Sequence of chain 19.C:
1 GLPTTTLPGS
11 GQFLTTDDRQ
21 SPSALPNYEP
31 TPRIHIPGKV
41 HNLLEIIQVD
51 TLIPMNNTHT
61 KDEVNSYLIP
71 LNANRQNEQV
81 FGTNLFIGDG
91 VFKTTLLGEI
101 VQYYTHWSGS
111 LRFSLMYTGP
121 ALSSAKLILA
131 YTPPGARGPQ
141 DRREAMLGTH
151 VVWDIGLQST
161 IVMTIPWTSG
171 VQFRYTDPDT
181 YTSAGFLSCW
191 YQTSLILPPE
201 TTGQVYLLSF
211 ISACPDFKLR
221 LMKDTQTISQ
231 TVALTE

Sequence of chain 20.C:
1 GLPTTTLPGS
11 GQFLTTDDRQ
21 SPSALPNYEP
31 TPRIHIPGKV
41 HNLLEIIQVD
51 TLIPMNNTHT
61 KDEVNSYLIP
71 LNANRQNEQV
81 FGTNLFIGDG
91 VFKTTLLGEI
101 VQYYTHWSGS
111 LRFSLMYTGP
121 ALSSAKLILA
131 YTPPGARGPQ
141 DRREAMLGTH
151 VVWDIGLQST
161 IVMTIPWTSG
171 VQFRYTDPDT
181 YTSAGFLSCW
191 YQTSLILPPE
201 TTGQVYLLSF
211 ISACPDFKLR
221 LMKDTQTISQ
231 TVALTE

Binding-site contacts:
Ligand atom F3 contacts residue TYR152 of chain 19.A at 3.6 Å.
Ligand atom C5B contacts residue TYR152 of chain 19.A at 3.5 Å (hydrophobic).
Ligand atom C3C contacts residue TYR128 of chain 19.A at 3.3 Å (hydrophobic).
Ligand atom CM2 contacts residue TYR128 of chain 19.A at 3.4 Å (hydrophobic).
Ligand atom F1 contacts residue ALA150 of chain 19.A at 3.8 Å.
Ligand atom C2C contacts residue TYR128 of chain 19.A at 3.2 Å (hydrophobic).
Ligand atom F3 contacts residue VAL176 of chain 19.A at 3.6 Å.
Ligand atom CM6 contacts residue VAL188 of chain 19.A at 3.8 Å (hydrophobic).
Ligand atom C6B contacts residue TYR152 of chain 19.A at 3.6 Å (hydrophobic).
Ligand atom CM6 contacts residue LEU25 of chain 19.C at 3.8 Å (hydrophobic).
Ligand atom C3A contacts residue PHE186 of chain 19.A at 3.7 Å (hydrophobic).
Ligand atom C2C contacts residue ILE104 of chain 19.A at 3.8 Å (hydrophobic).
Ligand atom O1A contacts residue ALA24 of chain 19.C at 3.3 Å.
Ligand atom CM2 contacts residue MET224 of chain 19.A at 3.5 Å (hydrophobic).
Ligand atom N3A contacts residue TYR152 of chain 19.A at 3.8 Å.
Ligand atom CM4 contacts residue ALA150 of chain 19.A at 3.6 Å (hydrophobic).
Ligand atom F3 contacts residue MET151 of chain 19.A at 3.7 Å.
Ligand atom F3 contacts residue SER175 of chain 19.A at 2.8 Å.
Ligand atom F3 contacts residue ALA150 of chain 19.A at 2.7 Å.
Ligand atom O1A contacts residue PRO174 of chain 19.A at 3.5 Å.
Ligand atom CM6 contacts residue TYR152 of chain 19.A at 3.4 Å (hydrophobic).
Ligand atom C4 contacts residue TYR197 of chain 19.A at 3.4 Å (hydrophobic).
Ligand atom N3A contacts residue PHE186 of chain 19.A at 3.4 Å.
Ligand atom C1C contacts residue TYR197 of chain 19.A at 3.5 Å (hydrophobic).
Ligand atom C2A contacts residue PHE186 of chain 19.A at 3.5 Å (hydrophobic).
Ligand atom F3 contacts residue PRO174 of chain 19.A at 2.9 Å.
Ligand atom C1C contacts residue TYR128 of chain 19.A at 3.5 Å (hydrophobic).
Ligand atom C2B contacts residue ILE104 of chain 19.A at 3.8 Å (hydrophobic).
Ligand atom C2A contacts residue TYR152 of chain 19.A at 3.7 Å (hydrophobic).
Ligand atom C3B contacts residue MET224 of chain 19.A at 3.6 Å (hydrophobic).
Ligand atom F1 contacts residue PHE186 of chain 19.A at 3.8 Å.
Ligand atom CM2 contacts residue ILE104 of chain 19.A at 3.6 Å (hydrophobic).
Ligand atom F2 contacts residue VAL176 of chain 19.A at 2.7 Å.
Ligand atom N1A contacts residue PRO174 of chain 19.A at 3.5 Å.
Ligand atom C3 contacts residue LEU106 of chain 19.A at 3.8 Å (hydrophobic).
Ligand atom N1A contacts residue ALA24 of chain 19.C at 3.2 Å.
Ligand atom F1 contacts residue MET224 of chain 19.A at 3.6 Å.
Ligand atom O1 contacts residue MET221 of chain 19.A at 3.7 Å.
Ligand atom CM4 contacts residue VAL176 of chain 19.A at 3.8 Å (hydrophobic).
Ligand atom CM3 contacts residue ASN219 of chain 19.A at 3.8 Å.

Sequence of chain 19.A:
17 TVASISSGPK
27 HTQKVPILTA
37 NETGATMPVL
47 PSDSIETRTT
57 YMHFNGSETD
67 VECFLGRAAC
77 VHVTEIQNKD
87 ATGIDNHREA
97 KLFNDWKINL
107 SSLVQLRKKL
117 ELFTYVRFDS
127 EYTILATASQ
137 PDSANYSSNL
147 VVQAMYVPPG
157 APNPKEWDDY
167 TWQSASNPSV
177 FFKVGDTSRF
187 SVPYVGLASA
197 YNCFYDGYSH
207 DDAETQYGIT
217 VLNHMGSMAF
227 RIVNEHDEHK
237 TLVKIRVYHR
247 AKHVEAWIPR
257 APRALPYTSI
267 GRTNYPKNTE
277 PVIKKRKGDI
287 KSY

A small-molecule ligand and the protein it binds are described below.
Small molecule (SMILES): Cc1cc(CCCOc2c(C)cc(-c3noc(C(F)(F)F)n3)cc2C)on1